Sequence of chain 1.D:
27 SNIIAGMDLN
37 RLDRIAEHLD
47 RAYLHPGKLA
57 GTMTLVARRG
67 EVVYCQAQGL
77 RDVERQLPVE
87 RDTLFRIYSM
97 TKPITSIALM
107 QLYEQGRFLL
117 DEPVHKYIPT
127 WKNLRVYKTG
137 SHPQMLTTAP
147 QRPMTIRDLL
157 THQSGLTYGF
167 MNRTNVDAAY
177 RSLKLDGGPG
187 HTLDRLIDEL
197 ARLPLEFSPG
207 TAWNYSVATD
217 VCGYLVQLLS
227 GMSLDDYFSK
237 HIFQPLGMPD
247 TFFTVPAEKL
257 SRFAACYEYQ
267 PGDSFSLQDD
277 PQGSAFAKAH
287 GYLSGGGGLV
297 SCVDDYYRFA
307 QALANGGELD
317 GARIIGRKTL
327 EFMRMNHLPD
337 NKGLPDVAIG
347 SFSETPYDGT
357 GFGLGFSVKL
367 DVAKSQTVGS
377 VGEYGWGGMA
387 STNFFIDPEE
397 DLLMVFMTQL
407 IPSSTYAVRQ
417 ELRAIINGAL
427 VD

Binding-site contacts:
Ligand atom C03 contacts residue MET385 of chain 1.D at 3.9 Å (hydrophobic).
Ligand atom P01 contacts residue TYR211 of chain 1.D at 3.2 Å.
Ligand atom C03 contacts residue TYR164 of chain 1.D at 3.9 Å (hydrophobic).
Ligand atom C14 contacts residue MET385 of chain 1.D at 4.0 Å (hydrophobic).
Ligand atom C01 contacts residue TYR211 of chain 1.D at 4.0 Å (hydrophobic).
Ligand atom C07 contacts residue GLY383 of chain 1.D at 3.8 Å.
Ligand atom C09 contacts residue ARG415 of chain 1.D at 3.4 Å.
Ligand atom P01 contacts residue MET385 of chain 1.D at 3.9 Å.
Ligand atom O01 contacts residue MET385 of chain 1.D at 2.7 Å (h-bond).
Ligand atom C05 contacts residue SER95 of chain 1.D at 3.8 Å.
Ligand atom O01 contacts residue TYR94 of chain 1.D at 3.3 Å.
Ligand atom C12 contacts residue PHE166 of chain 1.D at 4.0 Å (hydrophobic).
Ligand atom C06 contacts residue GLY383 of chain 1.D at 3.9 Å.
Ligand atom C10 contacts residue SER409 of chain 1.D at 3.7 Å.
Ligand atom C10 contacts residue ASN389 of chain 1.D at 3.4 Å.
Ligand atom C10 contacts residue ARG415 of chain 1.D at 3.8 Å.
Ligand atom C09 contacts residue ASN389 of chain 1.D at 3.3 Å.
Ligand atom C01 contacts residue SER409 of chain 1.D at 3.8 Å.
Ligand atom C02 contacts residue PHE166 of chain 1.D at 4.0 Å (hydrophobic).
Ligand atom O02 contacts residue TYR211 of chain 1.D at 2.7 Å (h-bond).
Ligand atom C10 contacts residue THR388 of chain 1.D at 3.2 Å.
Ligand atom C06 contacts residue TRP382 of chain 1.D at 3.9 Å (hydrophobic).
Ligand atom C12 contacts residue MET385 of chain 1.D at 3.2 Å (hydrophobic).
Ligand atom C04 contacts residue SER409 of chain 1.D at 3.3 Å.
Ligand atom C07 contacts residue TYR353 of chain 1.D at 3.5 Å (hydrophobic).
Ligand atom C03 contacts residue SER95 of chain 1.D at 3.2 Å.
Ligand atom C04 contacts residue GLY383 of chain 1.D at 4.0 Å.
Ligand atom C03 contacts residue GLY293 of chain 1.D at 4.0 Å.
Ligand atom O01 contacts residue SER95 of chain 1.D at 2.5 Å (h-bond).
Ligand atom C11 contacts residue TYR164 of chain 1.D at 3.6 Å (hydrophobic).
Ligand atom O02 contacts residue SER95 of chain 1.D at 2.7 Å (h-bond).
Ligand atom P01 contacts residue SER95 of chain 1.D at 1.6 Å.
Ligand atom C08 contacts residue SER409 of chain 1.D at 3.6 Å.
Ligand atom C08 contacts residue GLY383 of chain 1.D at 4.0 Å.
Ligand atom C02 contacts residue SER95 of chain 1.D at 2.9 Å.
Ligand atom C05 contacts residue TYR211 of chain 1.D at 3.8 Å (hydrophobic).
Ligand atom C05 contacts residue MET385 of chain 1.D at 3.3 Å (hydrophobic).
Ligand atom C05 contacts residue GLY384 of chain 1.D at 3.8 Å.
Ligand atom O01 contacts residue GLY384 of chain 1.D at 3.5 Å.
Ligand atom P01 contacts residue LYS98 of chain 1.D at 3.8 Å.

The protein below binds the small molecule below.
Small molecule (SMILES): CCCCCCCCOP(=O)(O)CCCCCC